This protein binds this small molecule.
Small molecule (SMILES): Nc1nc2[nH]cnc2c(=O)[nH]1

Sequence of chain 4.B:
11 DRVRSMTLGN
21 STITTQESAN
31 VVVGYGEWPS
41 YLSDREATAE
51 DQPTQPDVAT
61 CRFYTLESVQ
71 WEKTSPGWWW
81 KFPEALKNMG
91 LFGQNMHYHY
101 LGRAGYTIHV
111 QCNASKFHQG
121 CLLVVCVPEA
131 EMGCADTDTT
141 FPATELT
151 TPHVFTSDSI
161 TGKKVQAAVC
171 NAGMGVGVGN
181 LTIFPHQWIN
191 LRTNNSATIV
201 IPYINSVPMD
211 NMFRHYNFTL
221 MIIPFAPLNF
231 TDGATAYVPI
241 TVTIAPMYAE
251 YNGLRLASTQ

Sequence of chain 4.D:
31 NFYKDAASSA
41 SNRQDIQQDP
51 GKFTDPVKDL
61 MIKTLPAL

Binding-site contacts:
Ligand atom N9 contacts residue TRP38 of chain 4.B at 4.4 Å.
Ligand atom C5 contacts residue TRP38 of chain 4.B at 3.9 Å (hydrophobic).
Ligand atom N1 contacts residue TRP38 of chain 4.B at 4.1 Å.
Ligand atom C6 contacts residue TRP38 of chain 4.B at 3.9 Å (hydrophobic).
Ligand atom O6 contacts residue TRP38 of chain 4.B at 3.7 Å.
Ligand atom C2 contacts residue TRP38 of chain 4.B at 4.2 Å (hydrophobic).
Ligand atom N3 contacts residue TRP38 of chain 4.B at 4.3 Å.
Ligand atom N7 contacts residue TRP38 of chain 4.B at 3.7 Å.
Ligand atom O6 contacts residue LYS58 of chain 4.D at 4.2 Å.
Ligand atom N1 contacts residue LYS58 of chain 4.D at 4.0 Å.
Ligand atom C8 contacts residue TRP38 of chain 4.B at 4.1 Å (hydrophobic).
Ligand atom C4 contacts residue TRP38 of chain 4.B at 4.1 Å (hydrophobic).